Binding-site contacts:
Ligand atom C7 contacts residue THR6 of chain 1.A at 4.1 Å.
Ligand atom C3 contacts residue ASN43 of chain 2.A at 3.8 Å.
Ligand atom O6 contacts residue THR6 of chain 1.A at 3.8 Å.
Ligand atom C5 contacts residue ASN43 of chain 2.A at 3.2 Å.
Ligand atom O7 contacts residue THR6 of chain 1.A at 4.0 Å.
Ligand atom O7 contacts residue CYS7 of chain 1.A at 4.0 Å.
Ligand atom C6 contacts residue THR45 of chain 2.A at 3.0 Å.
Ligand atom C7 contacts residue ASN43 of chain 2.A at 3.2 Å.
Ligand atom O3 contacts residue CYS7 of chain 1.A at 4.2 Å.
Ligand atom O4 contacts residue ASN46 of chain 2.A at 2.7 Å (h-bond).
Ligand atom C7 contacts residue LYS40 of chain 2.A at 3.7 Å.
Ligand atom C3 contacts residue THR6 of chain 1.A at 3.8 Å.
Ligand atom C5 contacts residue ASN43 of chain 2.A at 3.7 Å.
Ligand atom N2 contacts residue THR6 of chain 1.A at 4.1 Å.
Ligand atom N2 contacts residue ASN43 of chain 2.A at 2.8 Å (h-bond).
Ligand atom C5 contacts residue CYS44 of chain 2.A at 4.1 Å (hydrophobic).
Ligand atom O7 contacts residue LYS40 of chain 2.A at 3.0 Å (salt-bridge).
Ligand atom C5 contacts residue ASN46 of chain 2.A at 4.0 Å.
Ligand atom O7 contacts residue ASN43 of chain 2.A at 3.1 Å (h-bond).
Ligand atom C2 contacts residue THR6 of chain 1.A at 3.8 Å.
Ligand atom C2 contacts residue ASN43 of chain 2.A at 2.4 Å.
Ligand atom O5 contacts residue CYS7 of chain 1.A at 3.9 Å.
Ligand atom C4 contacts residue ASN43 of chain 2.A at 4.2 Å.
Ligand atom C4 contacts residue CYS44 of chain 2.A at 3.6 Å (hydrophobic).
Ligand atom C1 contacts residue CYS7 of chain 1.A at 4.2 Å (hydrophobic).
Ligand atom C1 contacts residue ASN43 of chain 2.A at 1.4 Å.
Ligand atom C5 contacts residue THR45 of chain 2.A at 4.2 Å.
Ligand atom O5 contacts residue THR6 of chain 1.A at 4.1 Å.
Ligand atom C6 contacts residue ASN46 of chain 2.A at 3.3 Å.
Ligand atom C4 contacts residue ASN43 of chain 2.A at 4.2 Å.
Ligand atom C6 contacts residue ASN43 of chain 2.A at 3.5 Å.
Ligand atom C6 contacts residue CYS44 of chain 2.A at 4.2 Å (hydrophobic).
Ligand atom O5 contacts residue ASN43 of chain 2.A at 4.0 Å.
Ligand atom O3 contacts residue THR6 of chain 1.A at 2.8 Å (h-bond).
Ligand atom C4 contacts residue ASN46 of chain 2.A at 3.7 Å.
Ligand atom O5 contacts residue ASN43 of chain 2.A at 2.4 Å (h-bond).
Ligand atom C2 contacts residue CYS7 of chain 1.A at 4.1 Å (hydrophobic).
Ligand atom C6 contacts residue LYS82 of chain 2.A at 3.9 Å.
Ligand atom C8 contacts residue LYS40 of chain 2.A at 3.7 Å.
Ligand atom O7 contacts residue CYS44 of chain 2.A at 3.8 Å.

Sequence of chain 2.A:
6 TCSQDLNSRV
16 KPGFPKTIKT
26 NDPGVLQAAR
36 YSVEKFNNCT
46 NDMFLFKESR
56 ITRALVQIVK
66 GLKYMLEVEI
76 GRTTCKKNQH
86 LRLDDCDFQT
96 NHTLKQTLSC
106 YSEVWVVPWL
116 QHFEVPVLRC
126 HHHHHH

Sequence of chain 1.A:
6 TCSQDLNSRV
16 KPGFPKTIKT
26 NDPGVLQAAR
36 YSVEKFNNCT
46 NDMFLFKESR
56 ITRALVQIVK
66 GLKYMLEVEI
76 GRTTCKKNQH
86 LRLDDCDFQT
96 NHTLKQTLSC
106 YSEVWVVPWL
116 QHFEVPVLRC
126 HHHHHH

The protein below binds the small molecule below.
Small molecule (SMILES): CC(=O)N[C@H]1[C@H](O[C@H]2[C@H](O)[C@@H](NC(C)=O)CO[C@@H]2CO[C@H]2O[C@@H](C)[C@@H](O)[C@@H](O)[C@@H]2O)O[C@H](CO)[C@@H](O)[C@@H]1O